Binding-site contacts:
Ligand atom O4 contacts residue GLY174 of chain 1.H at 3.4 Å (h-bond).
Ligand atom O5 contacts residue ASN173 of chain 1.H at 4.2 Å.
Ligand atom C12 contacts residue SER176 of chain 1.H at 3.2 Å.
Ligand atom C23 contacts residue HIS25 of chain 1.H at 3.3 Å.
Ligand atom C3 contacts residue HIS25 of chain 1.H at 4.1 Å.
Ligand atom O5 contacts residue LEU24 of chain 1.H at 3.3 Å (h-bond).
Ligand atom O6 contacts residue HIS25 of chain 1.H at 3.9 Å.
Ligand atom C2 contacts residue HIS25 of chain 1.H at 3.2 Å.
Ligand atom O1 contacts residue HIS25 of chain 1.H at 3.3 Å.
Ligand atom C5 contacts residue CYS26 of chain 1.H at 4.2 Å (hydrophobic).
Ligand atom O5 contacts residue PHE130 of chain 1.H at 3.5 Å.
Ligand atom O6 contacts residue LEU24 of chain 1.H at 3.4 Å (h-bond).
Ligand atom C12 contacts residue HIS25 of chain 1.H at 4.2 Å.
Ligand atom C16 contacts residue GLY174 of chain 1.H at 3.4 Å.
Ligand atom C4 contacts residue SER176 of chain 1.H at 4.0 Å.
Ligand atom C14 contacts residue SER176 of chain 1.H at 4.2 Å.
Ligand atom O4 contacts residue ASN173 of chain 1.H at 3.2 Å.
Ligand atom C15 contacts residue GLY174 of chain 1.H at 3.9 Å.
Ligand atom C12 contacts residue CYS26 of chain 1.H at 4.0 Å (hydrophobic).
Ligand atom C15 contacts residue HIS25 of chain 1.H at 3.4 Å.
Ligand atom C4 contacts residue HIS41 of chain 1.H at 2.5 Å.
Ligand atom C5 contacts residue SER176 of chain 1.H at 3.7 Å.
Ligand atom C3 contacts residue CYS26 of chain 1.H at 4.0 Å (hydrophobic).
Ligand atom O5 contacts residue GLY174 of chain 1.H at 3.4 Å.
Ligand atom C16 contacts residue ASN173 of chain 1.H at 3.7 Å.
Ligand atom C16 contacts residue PHE130 of chain 1.H at 4.0 Å (hydrophobic).
Ligand atom C23 contacts residue LEU24 of chain 1.H at 4.0 Å (hydrophobic).
Ligand atom O5 contacts residue HIS25 of chain 1.H at 4.0 Å.
Ligand atom C14 contacts residue HIS25 of chain 1.H at 3.4 Å.
Ligand atom C4 contacts residue CYS26 of chain 1.H at 3.8 Å (hydrophobic).
Ligand atom C12 contacts residue HIS41 of chain 1.H at 3.6 Å.
Ligand atom C13 contacts residue HIS25 of chain 1.H at 3.4 Å.
Ligand atom C16 contacts residue HIS25 of chain 1.H at 4.2 Å.
Ligand atom C13 contacts residue SER176 of chain 1.H at 4.1 Å.
Ligand atom C3 contacts residue HIS41 of chain 1.H at 3.0 Å.
Ligand atom C1 contacts residue HIS25 of chain 1.H at 3.4 Å.
Ligand atom O4 contacts residue PHE130 of chain 1.H at 3.4 Å.
Ligand atom C5 contacts residue HIS41 of chain 1.H at 1.5 Å.
Ligand atom C14 contacts residue GLY174 of chain 1.H at 3.5 Å.
Ligand atom C5 contacts residue CYS42 of chain 1.H at 4.2 Å (hydrophobic).

Sequence of chain 1.H:
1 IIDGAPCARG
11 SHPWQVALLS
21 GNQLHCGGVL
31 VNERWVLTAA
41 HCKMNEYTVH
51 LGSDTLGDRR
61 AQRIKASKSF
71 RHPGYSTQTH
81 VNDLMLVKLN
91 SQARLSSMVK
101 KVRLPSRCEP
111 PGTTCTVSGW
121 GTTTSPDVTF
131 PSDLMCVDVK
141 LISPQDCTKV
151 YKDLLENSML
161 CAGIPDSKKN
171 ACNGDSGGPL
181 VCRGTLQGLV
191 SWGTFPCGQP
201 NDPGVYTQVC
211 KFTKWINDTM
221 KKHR

This protein binds this small molecule.
Small molecule (SMILES): Cc1ccc2oc(=O)c(C(=O)Oc3cccc(I)c3)cc2c1